Binding-site contacts:
Ligand atom C5 contacts residue ASN647 of chain 1.L at 4.4 Å.
Ligand atom O7 contacts residue CYS620 of chain 1.L at 4.2 Å.
Ligand atom O5 contacts residue ASN619 of chain 1.L at 2.4 Å (h-bond).
Ligand atom C1 contacts residue ASN619 of chain 1.L at 1.4 Å.
Ligand atom C1 contacts residue ASN647 of chain 1.L at 4.0 Å.
Ligand atom C6 contacts residue ASP645 of chain 1.L at 4.2 Å.
Ligand atom C6 contacts residue ASN647 of chain 1.L at 3.7 Å.
Ligand atom O7 contacts residue ASN619 of chain 1.L at 3.0 Å (h-bond).
Ligand atom C7 contacts residue ASN619 of chain 1.L at 3.5 Å.
Ligand atom N2 contacts residue ASN619 of chain 1.L at 2.9 Å (h-bond).
Ligand atom C5 contacts residue ASN619 of chain 1.L at 3.7 Å.
Ligand atom O6 contacts residue ASP645 of chain 1.L at 3.8 Å.
Ligand atom C4 contacts residue ASN619 of chain 1.L at 4.3 Å.
Ligand atom O5 contacts residue ASN647 of chain 1.L at 3.3 Å (h-bond).
Ligand atom O6 contacts residue ASN647 of chain 1.L at 3.3 Å.
Ligand atom C2 contacts residue ASN619 of chain 1.L at 2.5 Å.
Ligand atom C3 contacts residue ASN619 of chain 1.L at 3.8 Å.

Sequence of chain 1.L:
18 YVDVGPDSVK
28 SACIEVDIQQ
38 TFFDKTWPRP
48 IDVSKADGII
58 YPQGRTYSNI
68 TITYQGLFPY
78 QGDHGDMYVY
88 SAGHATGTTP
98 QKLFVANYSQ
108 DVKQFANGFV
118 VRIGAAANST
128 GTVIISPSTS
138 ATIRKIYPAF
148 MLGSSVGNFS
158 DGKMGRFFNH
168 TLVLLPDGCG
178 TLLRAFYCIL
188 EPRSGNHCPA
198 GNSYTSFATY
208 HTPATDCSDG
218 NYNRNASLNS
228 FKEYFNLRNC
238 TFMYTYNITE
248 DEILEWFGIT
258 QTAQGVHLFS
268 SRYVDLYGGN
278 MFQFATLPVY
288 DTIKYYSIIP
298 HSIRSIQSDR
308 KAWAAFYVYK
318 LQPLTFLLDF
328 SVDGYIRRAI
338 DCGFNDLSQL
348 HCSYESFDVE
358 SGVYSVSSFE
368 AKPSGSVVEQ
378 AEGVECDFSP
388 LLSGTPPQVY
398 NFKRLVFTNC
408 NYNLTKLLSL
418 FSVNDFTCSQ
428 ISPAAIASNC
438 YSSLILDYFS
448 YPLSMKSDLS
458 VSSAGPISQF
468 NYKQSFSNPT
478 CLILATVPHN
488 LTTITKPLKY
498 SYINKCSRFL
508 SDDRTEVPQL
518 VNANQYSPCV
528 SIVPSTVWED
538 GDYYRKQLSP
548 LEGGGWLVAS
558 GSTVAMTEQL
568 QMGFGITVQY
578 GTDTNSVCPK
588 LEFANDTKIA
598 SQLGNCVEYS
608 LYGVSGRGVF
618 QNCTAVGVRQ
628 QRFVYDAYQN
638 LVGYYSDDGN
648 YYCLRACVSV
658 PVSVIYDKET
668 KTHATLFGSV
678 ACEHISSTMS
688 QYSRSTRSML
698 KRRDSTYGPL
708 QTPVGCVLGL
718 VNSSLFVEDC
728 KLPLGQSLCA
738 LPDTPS

This small molecule binds to this protein.
Small molecule (SMILES): CC(=O)N[C@@H]1[C@@H](O)[C@H](O)[C@@H](CO)O[C@H]1O